Sequence of chain 1.A:
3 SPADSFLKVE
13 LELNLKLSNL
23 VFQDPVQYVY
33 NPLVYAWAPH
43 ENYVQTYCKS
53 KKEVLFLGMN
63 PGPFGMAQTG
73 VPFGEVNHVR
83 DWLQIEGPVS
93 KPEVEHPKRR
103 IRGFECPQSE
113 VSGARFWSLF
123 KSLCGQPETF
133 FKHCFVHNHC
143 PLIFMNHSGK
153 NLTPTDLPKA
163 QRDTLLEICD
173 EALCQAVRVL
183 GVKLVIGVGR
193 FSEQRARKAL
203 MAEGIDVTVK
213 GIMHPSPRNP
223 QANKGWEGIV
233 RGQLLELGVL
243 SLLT

Binding-site contacts:
Ligand atom O4 contacts residue PHE75 of chain 1.A at 2.9 Å (h-bond).
Ligand atom O3 contacts residue GLY64 of chain 1.A at 3.0 Å (h-bond).
Ligand atom O3 contacts residue GLY67 of chain 1.A at 3.6 Å.
Ligand atom N3 contacts residue PHE75 of chain 1.A at 3.7 Å.
Ligand atom C2 contacts residue MET61 of chain 1.A at 4.0 Å (hydrophobic).
Ligand atom C4 contacts residue ASN140 of chain 1.A at 3.7 Å.
Ligand atom C6 contacts residue GOL1 of chain 1.G at 3.1 Å.
Ligand atom O2 contacts residue PHE75 of chain 1.A at 3.9 Å.
Ligand atom O4 contacts residue ASN62 of chain 1.A at 3.9 Å.
Ligand atom C5 contacts residue GLY64 of chain 1.A at 3.7 Å.
Ligand atom O4 contacts residue PRO74 of chain 1.A at 3.8 Å.
Ligand atom O2 contacts residue MET61 of chain 1.A at 3.1 Å (h-bond).
Ligand atom O2 contacts residue ASN62 of chain 1.A at 3.7 Å.
Ligand atom N1 contacts residue PHE75 of chain 1.A at 3.8 Å.
Ligand atom C6 contacts residue GLU112 of chain 1.A at 3.6 Å.
Ligand atom C2 contacts residue HIS216 of chain 1.A at 3.6 Å.
Ligand atom C5 contacts residue PHE75 of chain 1.A at 4.0 Å (hydrophobic).
Ligand atom C6 contacts residue ASN62 of chain 1.A at 3.9 Å.
Ligand atom N3 contacts residue ASN140 of chain 1.A at 3.2 Å (h-bond).
Ligand atom O3 contacts residue PRO63 of chain 1.A at 3.8 Å.
Ligand atom N3 contacts residue ASN62 of chain 1.A at 3.0 Å (h-bond).
Ligand atom CM5 contacts residue GLU112 of chain 1.A at 3.5 Å.
Ligand atom C2 contacts residue GOL1 of chain 1.G at 3.4 Å.
Ligand atom O3 contacts residue MET68 of chain 1.A at 2.8 Å (h-bond).
Ligand atom N1 contacts residue GOL1 of chain 1.G at 3.0 Å (h-bond).
Ligand atom O2 contacts residue GLY60 of chain 1.A at 3.8 Å.
Ligand atom O4 contacts residue PRO63 of chain 1.A at 4.0 Å.
Ligand atom O4 contacts residue ASN140 of chain 1.A at 3.0 Å (h-bond).
Ligand atom N1 contacts residue HIS216 of chain 1.A at 3.6 Å (h-bond).
Ligand atom O2 contacts residue GOL1 of chain 1.G at 3.5 Å (h-bond).
Ligand atom CM5 contacts residue MET68 of chain 1.A at 3.9 Å (hydrophobic).
Ligand atom C2 contacts residue ASN62 of chain 1.A at 3.1 Å.
Ligand atom C4 contacts residue PHE75 of chain 1.A at 3.7 Å (hydrophobic).
Ligand atom CM5 contacts residue PHE75 of chain 1.A at 3.6 Å (hydrophobic).
Ligand atom O2 contacts residue HIS216 of chain 1.A at 2.9 Å (h-bond).
Ligand atom CM5 contacts residue GLY64 of chain 1.A at 3.4 Å.
Ligand atom C4 contacts residue ASN62 of chain 1.A at 3.3 Å.
Ligand atom C2 contacts residue PHE75 of chain 1.A at 3.7 Å (hydrophobic).
Ligand atom N1 contacts residue ASN62 of chain 1.A at 3.5 Å (h-bond).
Ligand atom C5 contacts residue ASN62 of chain 1.A at 3.8 Å.

The protein below binds the small molecule below.
Small molecule (SMILES): O=c1[nH]cc(CO)c(=O)[nH]1